Binding-site contacts:
Ligand atom O7 contacts residue ASN229 of chain 1.C at 3.4 Å.
Ligand atom C5 contacts residue ASN229 of chain 1.C at 3.7 Å.
Ligand atom C8 contacts residue ASN229 of chain 1.C at 3.7 Å.
Ligand atom O5 contacts residue THR231 of chain 1.C at 4.3 Å.
Ligand atom C1 contacts residue THR104 of chain 1.C at 4.2 Å.
Ligand atom C3 contacts residue ASN229 of chain 1.C at 3.8 Å.
Ligand atom O5 contacts residue THR104 of chain 1.C at 3.9 Å.
Ligand atom N2 contacts residue ASN229 of chain 1.C at 2.9 Å (h-bond).
Ligand atom O5 contacts residue ASN229 of chain 1.C at 2.3 Å (h-bond).
Ligand atom C1 contacts residue ASN229 of chain 1.C at 1.4 Å.
Ligand atom O6 contacts residue THR104 of chain 1.C at 3.5 Å.
Ligand atom C4 contacts residue ASN229 of chain 1.C at 4.2 Å.
Ligand atom C7 contacts residue ASN229 of chain 1.C at 3.2 Å.
Ligand atom O6 contacts residue ASN229 of chain 1.C at 4.5 Å.
Ligand atom C2 contacts residue ASN229 of chain 1.C at 2.4 Å.

The small molecule below binds the protein below.
Small molecule (SMILES): CC(=O)N[C@@H]1[C@@H](O)[C@H](O)[C@@H](CO)O[C@H]1O

Sequence of chain 1.C:
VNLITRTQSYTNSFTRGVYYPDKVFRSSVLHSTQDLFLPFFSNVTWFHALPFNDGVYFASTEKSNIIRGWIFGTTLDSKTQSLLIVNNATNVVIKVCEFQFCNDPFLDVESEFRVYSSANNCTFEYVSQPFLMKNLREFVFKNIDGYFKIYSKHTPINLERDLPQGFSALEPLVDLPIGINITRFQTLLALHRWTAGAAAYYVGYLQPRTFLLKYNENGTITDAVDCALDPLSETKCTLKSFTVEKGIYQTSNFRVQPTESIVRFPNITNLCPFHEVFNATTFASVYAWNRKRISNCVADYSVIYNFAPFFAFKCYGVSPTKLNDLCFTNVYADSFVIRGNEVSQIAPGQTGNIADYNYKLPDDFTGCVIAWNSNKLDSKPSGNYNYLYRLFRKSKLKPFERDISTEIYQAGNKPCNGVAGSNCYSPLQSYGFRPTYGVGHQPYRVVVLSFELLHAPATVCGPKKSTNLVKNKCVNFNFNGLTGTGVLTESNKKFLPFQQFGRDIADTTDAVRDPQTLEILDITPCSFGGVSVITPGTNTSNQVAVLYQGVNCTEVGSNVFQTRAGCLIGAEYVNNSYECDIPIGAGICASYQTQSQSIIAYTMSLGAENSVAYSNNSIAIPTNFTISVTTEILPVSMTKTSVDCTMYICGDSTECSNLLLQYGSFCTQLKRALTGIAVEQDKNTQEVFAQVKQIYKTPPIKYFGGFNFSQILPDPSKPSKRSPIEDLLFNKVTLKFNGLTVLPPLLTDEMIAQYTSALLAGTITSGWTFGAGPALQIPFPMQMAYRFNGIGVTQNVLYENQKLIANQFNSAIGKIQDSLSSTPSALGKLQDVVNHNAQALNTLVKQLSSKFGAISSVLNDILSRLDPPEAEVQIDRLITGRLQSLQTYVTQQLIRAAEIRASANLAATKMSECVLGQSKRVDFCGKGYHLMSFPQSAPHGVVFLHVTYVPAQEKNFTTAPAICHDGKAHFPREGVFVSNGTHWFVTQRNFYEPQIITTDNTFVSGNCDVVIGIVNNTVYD